The small molecule below binds the protein below.
Small molecule (SMILES): O=C(N[C@H](Cc1c[nH]c2ccccc12)C(=O)O)c1nc(Cl)c2ccccc2c1O

Binding-site contacts:
Ligand atom C02 contacts residue PHE62 of chain 1.B at 3.8 Å (hydrophobic).
Ligand atom C16 contacts residue THR206 of chain 1.B at 3.5 Å.
Ligand atom CL1 contacts residue HIS240 of chain 1.B at 3.3 Å.
Ligand atom C22 contacts residue SER204 of chain 1.B at 3.7 Å.
Ligand atom C21 contacts residue ARG205 of chain 1.B at 3.5 Å.
Ligand atom O11 contacts residue GLY209 of chain 1.B at 3.3 Å.
Ligand atom C10 contacts residue ARG205 of chain 1.B at 3.8 Å.
Ligand atom O17 contacts residue THR206 of chain 1.B at 3.1 Å (h-bond).
Ligand atom C09 contacts residue TYR67 of chain 1.B at 3.5 Å (hydrophobic).
Ligand atom CL1 contacts residue TYR67 of chain 1.B at 3.5 Å.
Ligand atom C07 contacts residue TYR67 of chain 1.B at 3.3 Å (hydrophobic).
Ligand atom C07 contacts residue ARG205 of chain 1.B at 3.8 Å.
Ligand atom N08 contacts residue ARG205 of chain 1.B at 3.3 Å.
Ligand atom N08 contacts residue TYR67 of chain 1.B at 3.4 Å.
Ligand atom O18 contacts residue THR206 of chain 1.B at 2.9 Å (h-bond).
Ligand atom O17 contacts residue ARG205 of chain 1.B at 2.7 Å (salt-bridge).
Ligand atom C09 contacts residue ARG205 of chain 1.B at 3.4 Å.
Ligand atom N23 contacts residue ARG205 of chain 1.B at 3.6 Å.
Ligand atom C04 contacts residue GLY209 of chain 1.B at 3.9 Å.
Ligand atom C05 contacts residue TYR67 of chain 1.B at 3.7 Å (hydrophobic).
Ligand atom C04 contacts residue TYR67 of chain 1.B at 3.8 Å (hydrophobic).
Ligand atom C02 contacts residue ASN210 of chain 1.B at 3.9 Å.
Ligand atom C24 contacts residue ARG205 of chain 1.B at 3.8 Å.
Ligand atom C24 contacts residue SER204 of chain 1.B at 3.3 Å.
Ligand atom C10 contacts residue TYR67 of chain 1.B at 3.8 Å (hydrophobic).
Ligand atom C03 contacts residue GLY209 of chain 1.B at 3.9 Å.
Ligand atom CL1 contacts residue ARG205 of chain 1.B at 3.8 Å.
Ligand atom N23 contacts residue SER204 of chain 1.B at 2.9 Å (h-bond).
Ligand atom C22 contacts residue ARG205 of chain 1.B at 3.5 Å.
Ligand atom C16 contacts residue ARG205 of chain 1.B at 3.8 Å.
Ligand atom O11 contacts residue TYR67 of chain 1.B at 3.9 Å.
Ligand atom O13 contacts residue SER207 of chain 1.B at 3.7 Å.
Ligand atom C12 contacts residue ARG205 of chain 1.B at 3.7 Å.
Ligand atom C20 contacts residue ARG205 of chain 1.B at 3.8 Å.
Ligand atom O17 contacts residue SER207 of chain 1.B at 3.3 Å (h-bond).
Ligand atom C10 contacts residue GLY209 of chain 1.B at 3.6 Å.
Ligand atom C25 contacts residue ARG205 of chain 1.B at 3.9 Å.
Ligand atom C16 contacts residue SER207 of chain 1.B at 3.9 Å.
Ligand atom N14 contacts residue ARG205 of chain 1.B at 3.5 Å (salt-bridge).
Ligand atom C03 contacts residue ASN210 of chain 1.B at 3.6 Å.

Sequence of chain 1.B:
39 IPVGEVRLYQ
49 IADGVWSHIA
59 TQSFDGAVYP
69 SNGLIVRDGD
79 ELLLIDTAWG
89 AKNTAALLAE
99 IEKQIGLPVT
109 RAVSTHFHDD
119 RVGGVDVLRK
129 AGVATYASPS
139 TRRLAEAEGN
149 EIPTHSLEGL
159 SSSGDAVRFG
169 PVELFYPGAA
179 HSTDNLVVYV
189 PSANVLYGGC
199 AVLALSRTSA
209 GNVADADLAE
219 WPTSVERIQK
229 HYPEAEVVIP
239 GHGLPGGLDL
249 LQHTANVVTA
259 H